Sequence of chain 1.B:
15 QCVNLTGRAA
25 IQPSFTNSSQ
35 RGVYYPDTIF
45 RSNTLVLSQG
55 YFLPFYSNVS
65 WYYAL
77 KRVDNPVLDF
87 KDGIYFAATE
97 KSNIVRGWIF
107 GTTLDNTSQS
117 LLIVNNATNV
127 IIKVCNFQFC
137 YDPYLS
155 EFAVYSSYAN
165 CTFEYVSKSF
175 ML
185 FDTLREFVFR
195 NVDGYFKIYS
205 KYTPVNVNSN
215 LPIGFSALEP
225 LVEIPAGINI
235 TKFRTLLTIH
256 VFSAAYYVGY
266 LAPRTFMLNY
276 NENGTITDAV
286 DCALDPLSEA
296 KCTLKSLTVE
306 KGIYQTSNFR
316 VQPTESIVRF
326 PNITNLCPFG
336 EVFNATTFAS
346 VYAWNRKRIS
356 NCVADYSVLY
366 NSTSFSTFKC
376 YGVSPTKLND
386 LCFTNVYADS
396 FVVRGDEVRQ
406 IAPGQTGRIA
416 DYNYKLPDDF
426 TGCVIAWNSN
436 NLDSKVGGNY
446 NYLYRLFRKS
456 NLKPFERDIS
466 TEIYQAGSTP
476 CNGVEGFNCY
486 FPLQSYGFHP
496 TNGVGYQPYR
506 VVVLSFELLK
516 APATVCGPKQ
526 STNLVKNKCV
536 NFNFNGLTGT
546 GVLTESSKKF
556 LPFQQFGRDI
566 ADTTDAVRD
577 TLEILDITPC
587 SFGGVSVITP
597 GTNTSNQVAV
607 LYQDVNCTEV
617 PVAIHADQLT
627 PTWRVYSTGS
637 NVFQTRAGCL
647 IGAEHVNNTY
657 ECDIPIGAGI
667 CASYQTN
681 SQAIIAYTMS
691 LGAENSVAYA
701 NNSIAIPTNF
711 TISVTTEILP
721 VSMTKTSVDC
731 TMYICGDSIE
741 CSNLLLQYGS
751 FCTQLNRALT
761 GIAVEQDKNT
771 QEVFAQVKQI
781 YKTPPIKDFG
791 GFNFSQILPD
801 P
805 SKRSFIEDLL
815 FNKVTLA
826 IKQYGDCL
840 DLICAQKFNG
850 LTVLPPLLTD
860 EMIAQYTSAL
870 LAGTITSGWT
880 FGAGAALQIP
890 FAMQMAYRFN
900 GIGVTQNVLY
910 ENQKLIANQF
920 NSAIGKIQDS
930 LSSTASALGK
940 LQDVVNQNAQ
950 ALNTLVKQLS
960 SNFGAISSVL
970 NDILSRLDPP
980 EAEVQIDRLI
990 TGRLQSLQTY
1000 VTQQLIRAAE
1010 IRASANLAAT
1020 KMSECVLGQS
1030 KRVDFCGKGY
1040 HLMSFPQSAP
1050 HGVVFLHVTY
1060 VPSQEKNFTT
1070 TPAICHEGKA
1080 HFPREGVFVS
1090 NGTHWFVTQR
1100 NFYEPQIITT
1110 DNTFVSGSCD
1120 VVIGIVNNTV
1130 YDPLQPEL

Sequence of chain 1.C:
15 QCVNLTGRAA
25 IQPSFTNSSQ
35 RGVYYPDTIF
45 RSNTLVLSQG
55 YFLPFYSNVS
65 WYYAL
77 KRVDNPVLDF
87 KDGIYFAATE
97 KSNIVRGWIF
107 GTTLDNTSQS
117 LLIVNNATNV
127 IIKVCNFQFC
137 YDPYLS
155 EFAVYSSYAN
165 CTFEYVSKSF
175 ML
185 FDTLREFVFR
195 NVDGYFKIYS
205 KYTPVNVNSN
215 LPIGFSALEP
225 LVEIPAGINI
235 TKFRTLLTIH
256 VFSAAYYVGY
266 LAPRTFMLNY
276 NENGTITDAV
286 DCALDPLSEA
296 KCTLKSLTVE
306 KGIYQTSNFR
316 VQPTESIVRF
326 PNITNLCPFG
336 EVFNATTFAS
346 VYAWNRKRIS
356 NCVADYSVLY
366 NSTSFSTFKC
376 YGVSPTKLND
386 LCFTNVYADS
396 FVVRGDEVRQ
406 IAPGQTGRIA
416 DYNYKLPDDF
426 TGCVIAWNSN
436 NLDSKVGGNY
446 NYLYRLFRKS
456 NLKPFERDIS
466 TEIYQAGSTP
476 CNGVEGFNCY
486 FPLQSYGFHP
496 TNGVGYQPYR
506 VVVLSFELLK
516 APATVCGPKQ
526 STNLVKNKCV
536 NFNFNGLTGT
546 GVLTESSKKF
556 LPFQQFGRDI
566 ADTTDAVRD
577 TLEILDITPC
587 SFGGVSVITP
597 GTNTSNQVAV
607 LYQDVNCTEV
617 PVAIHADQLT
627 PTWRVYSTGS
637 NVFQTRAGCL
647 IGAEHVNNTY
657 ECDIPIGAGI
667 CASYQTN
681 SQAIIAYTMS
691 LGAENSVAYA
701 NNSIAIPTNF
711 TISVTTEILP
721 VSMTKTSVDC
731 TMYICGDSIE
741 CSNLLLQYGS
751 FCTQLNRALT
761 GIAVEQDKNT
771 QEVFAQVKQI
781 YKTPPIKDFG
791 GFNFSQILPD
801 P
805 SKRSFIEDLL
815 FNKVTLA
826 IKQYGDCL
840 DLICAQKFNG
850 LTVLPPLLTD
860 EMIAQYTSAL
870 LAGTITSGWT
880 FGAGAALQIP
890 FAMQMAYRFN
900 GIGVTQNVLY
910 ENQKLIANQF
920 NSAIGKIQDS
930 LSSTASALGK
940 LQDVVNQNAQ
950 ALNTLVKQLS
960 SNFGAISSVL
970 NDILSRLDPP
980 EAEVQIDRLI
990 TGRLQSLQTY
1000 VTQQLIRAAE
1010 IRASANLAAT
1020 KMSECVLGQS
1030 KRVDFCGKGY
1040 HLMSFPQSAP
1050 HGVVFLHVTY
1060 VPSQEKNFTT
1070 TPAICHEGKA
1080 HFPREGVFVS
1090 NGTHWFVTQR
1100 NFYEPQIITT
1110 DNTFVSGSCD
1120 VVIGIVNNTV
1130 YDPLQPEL

A protein and the small-molecule ligand that binds it are described below.
Small molecule (SMILES): CC(=O)N[C@@H]1[C@@H](O)[C@H](O)[C@@H](CO)O[C@H]1O

Binding-site contacts:
Ligand atom O5 contacts residue ASP788 of chain 1.C at 4.3 Å.
Ligand atom C2 contacts residue ASN701 of chain 1.B at 2.4 Å.
Ligand atom C8 contacts residue GLY1123 of chain 1.B at 3.8 Å.
Ligand atom C1 contacts residue ASN701 of chain 1.B at 1.4 Å.
Ligand atom C4 contacts residue ASN701 of chain 1.B at 4.2 Å.
Ligand atom C7 contacts residue ASN701 of chain 1.B at 3.4 Å.
Ligand atom C5 contacts residue ASN701 of chain 1.B at 3.7 Å.
Ligand atom O5 contacts residue ASN701 of chain 1.B at 2.4 Å (h-bond).
Ligand atom N2 contacts residue ASN701 of chain 1.B at 2.9 Å (h-bond).
Ligand atom C8 contacts residue ASN701 of chain 1.B at 4.5 Å.
Ligand atom O7 contacts residue ASN701 of chain 1.B at 3.5 Å (h-bond).
Ligand atom C3 contacts residue ASN701 of chain 1.B at 3.8 Å.